Sequence of chain 1.A:
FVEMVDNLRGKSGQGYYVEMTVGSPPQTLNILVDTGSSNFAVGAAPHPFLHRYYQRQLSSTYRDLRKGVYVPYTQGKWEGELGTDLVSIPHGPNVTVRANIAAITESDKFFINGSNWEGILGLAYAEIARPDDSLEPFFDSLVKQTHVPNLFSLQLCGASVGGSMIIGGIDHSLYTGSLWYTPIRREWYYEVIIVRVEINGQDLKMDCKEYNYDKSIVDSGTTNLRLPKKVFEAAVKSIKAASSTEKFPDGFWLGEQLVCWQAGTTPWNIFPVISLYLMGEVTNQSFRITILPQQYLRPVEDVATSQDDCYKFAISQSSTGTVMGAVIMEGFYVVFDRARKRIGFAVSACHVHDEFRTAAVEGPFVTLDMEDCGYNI

The protein below binds the small molecule below.
Small molecule (SMILES): C[C@@]1(c2cccc(NC(=O)c3ccc(Br)cn3)c2)CO[C@@](C)(C(F)(F)F)C(N)=N1

Binding-site contacts:
Ligand atom C27 contacts residue ASP48 of chain 1.A at 3.5 Å.
Ligand atom C37 contacts residue THR247 of chain 1.A at 3.3 Å.
Ligand atom C21 contacts residue PHE124 of chain 1.A at 3.6 Å (hydrophobic).
Ligand atom C2 contacts residue GLY29 of chain 1.A at 3.4 Å.
Ligand atom C9 contacts residue GLY29 of chain 1.A at 3.3 Å.
Ligand atom C6 contacts residue GLY246 of chain 1.A at 3.8 Å.
Ligand atom N13 contacts residue GLY246 of chain 1.A at 3.1 Å (h-bond).
Ligand atom C3 contacts residue SER245 of chain 1.A at 3.3 Å.
Ligand atom C25 contacts residue ASP48 of chain 1.A at 3.5 Å.
Ligand atom O12 contacts residue ILE126 of chain 1.A at 3.6 Å.
Ligand atom C44 contacts residue ASP48 of chain 1.A at 3.3 Å.
Ligand atom C30 contacts residue TYR87 of chain 1.A at 3.5 Å (hydrophobic).
Ligand atom C44 contacts residue SER51 of chain 1.A at 3.8 Å.
Ligand atom C7 contacts residue THR248 of chain 1.A at 3.8 Å.
Ligand atom N13 contacts residue LEU46 of chain 1.A at 3.7 Å.
Ligand atom C3 contacts residue GLY246 of chain 1.A at 3.7 Å.
Ligand atom C16 contacts residue GLY246 of chain 1.A at 3.6 Å.
Ligand atom N41 contacts residue GLY50 of chain 1.A at 3.8 Å.
Ligand atom C37 contacts residue GLY246 of chain 1.A at 3.4 Å.
Ligand atom F35 contacts residue ASP244 of chain 1.A at 3.0 Å.
Ligand atom N5 contacts residue GLY246 of chain 1.A at 3.1 Å (h-bond).
Ligand atom C44 contacts residue TYR87 of chain 1.A at 3.6 Å (hydrophobic).
Ligand atom C2 contacts residue THR248 of chain 1.A at 3.4 Å.
Ligand atom O12 contacts residue TRP131 of chain 1.A at 3.8 Å.
Ligand atom C3 contacts residue GLY29 of chain 1.A at 3.8 Å.
Ligand atom N41 contacts residue ASP244 of chain 1.A at 2.8 Å (salt-bridge).
Ligand atom BR1 contacts residue ALA351 of chain 1.A at 3.5 Å.
Ligand atom C9 contacts residue THR248 of chain 1.A at 3.1 Å.
Ligand atom C7 contacts residue GLN28 of chain 1.A at 3.5 Å.
Ligand atom BR1 contacts residue THR248 of chain 1.A at 3.6 Å.
Ligand atom C7 contacts residue GLY29 of chain 1.A at 3.8 Å.
Ligand atom F34 contacts residue GLY50 of chain 1.A at 3.6 Å.
Ligand atom C19 contacts residue ILE134 of chain 1.A at 3.7 Å (hydrophobic).
Ligand atom C9 contacts residue GLN28 of chain 1.A at 3.4 Å.
Ligand atom C9 contacts residue GLY27 of chain 1.A at 3.5 Å.
Ligand atom N41 contacts residue GLY246 of chain 1.A at 3.7 Å.
Ligand atom N41 contacts residue ASP48 of chain 1.A at 3.0 Å (salt-bridge).
Ligand atom N26 contacts residue ASP48 of chain 1.A at 2.6 Å (salt-bridge).
Ligand atom F35 contacts residue THR247 of chain 1.A at 3.8 Å.
Ligand atom C7 contacts residue GLY27 of chain 1.A at 3.8 Å.